Binding-site contacts:
Ligand atom C contacts residue LEU89 of chain 1.L at 4.0 Å (hydrophobic).
Ligand atom O contacts residue LEU89 of chain 1.L at 3.3 Å (h-bond).
Ligand atom OXT contacts residue LEU89 of chain 1.L at 3.8 Å.
Ligand atom O contacts residue VAL93 of chain 1.L at 3.9 Å.
Ligand atom O contacts residue VAL92 of chain 1.L at 3.8 Å.
Ligand atom C contacts residue VAL93 of chain 1.L at 4.3 Å (hydrophobic).

Sequence of chain 1.L:
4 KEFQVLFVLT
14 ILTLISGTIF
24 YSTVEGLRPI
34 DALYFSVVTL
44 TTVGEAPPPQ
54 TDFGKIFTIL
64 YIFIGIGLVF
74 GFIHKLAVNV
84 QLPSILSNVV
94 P

This small molecule binds to this protein.
Small molecule (SMILES): NCC(=O)O